Sequence of chain 16.F:
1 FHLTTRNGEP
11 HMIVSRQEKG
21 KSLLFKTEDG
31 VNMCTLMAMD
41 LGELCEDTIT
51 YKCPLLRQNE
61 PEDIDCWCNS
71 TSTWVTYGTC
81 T

Binding-site contacts:
Ligand atom O3 contacts residue NAG1 of chain 16.Z at 2.4 Å (h-bond).
Ligand atom C6 contacts residue NAG1 of chain 16.Z at 3.4 Å.
Ligand atom C6 contacts residue CYS45 of chain 16.F at 4.4 Å (hydrophobic).
Ligand atom O6 contacts residue CYS45 of chain 16.F at 3.4 Å (h-bond).
Ligand atom O4 contacts residue NAG1 of chain 16.Z at 1.6 Å.
Ligand atom O6 contacts residue ASN75 of chain 16.E at 3.8 Å.
Ligand atom N2 contacts residue ASN75 of chain 16.E at 3.0 Å (h-bond).
Ligand atom C4 contacts residue ASN75 of chain 16.E at 4.0 Å.
Ligand atom C4 contacts residue NAG1 of chain 16.Z at 2.9 Å.
Ligand atom O5 contacts residue THR48 of chain 16.F at 4.0 Å.
Ligand atom C5 contacts residue NAG1 of chain 16.Z at 3.7 Å.
Ligand atom C7 contacts residue ASN75 of chain 16.E at 2.8 Å.
Ligand atom O6 contacts residue GLU46 of chain 16.F at 3.8 Å.
Ligand atom O7 contacts residue MET126 of chain 16.E at 3.1 Å.
Ligand atom C1 contacts residue ASN75 of chain 16.E at 1.3 Å.
Ligand atom C8 contacts residue PHE98 of chain 16.E at 3.6 Å (hydrophobic).
Ligand atom C8 contacts residue MET126 of chain 16.E at 3.7 Å (hydrophobic).
Ligand atom O7 contacts residue ASN75 of chain 16.E at 3.2 Å (h-bond).
Ligand atom C6 contacts residue ASN75 of chain 16.E at 3.8 Å.
Ligand atom O5 contacts residue ASN75 of chain 16.E at 2.1 Å (h-bond).
Ligand atom O6 contacts residue NAG1 of chain 16.Z at 4.1 Å.
Ligand atom C3 contacts residue ASN75 of chain 16.E at 3.5 Å.
Ligand atom C3 contacts residue NAG1 of chain 16.Z at 3.3 Å.
Ligand atom C5 contacts residue ASN75 of chain 16.E at 3.2 Å.
Ligand atom C2 contacts residue ASN75 of chain 16.E at 2.6 Å.
Ligand atom C7 contacts residue MET126 of chain 16.E at 3.8 Å (hydrophobic).
Ligand atom O6 contacts residue THR48 of chain 16.F at 4.0 Å.
Ligand atom C8 contacts residue ASN75 of chain 16.E at 3.0 Å.
Ligand atom C6 contacts residue THR48 of chain 16.F at 4.4 Å.
Ligand atom C2 contacts residue NAG1 of chain 16.Z at 4.1 Å.

The protein below binds the small molecule below.
Small molecule (SMILES): CC(=O)N[C@@H]1[C@@H](O)[C@H](O)[C@@H](CO)O[C@H]1O

Sequence of chain 16.E:
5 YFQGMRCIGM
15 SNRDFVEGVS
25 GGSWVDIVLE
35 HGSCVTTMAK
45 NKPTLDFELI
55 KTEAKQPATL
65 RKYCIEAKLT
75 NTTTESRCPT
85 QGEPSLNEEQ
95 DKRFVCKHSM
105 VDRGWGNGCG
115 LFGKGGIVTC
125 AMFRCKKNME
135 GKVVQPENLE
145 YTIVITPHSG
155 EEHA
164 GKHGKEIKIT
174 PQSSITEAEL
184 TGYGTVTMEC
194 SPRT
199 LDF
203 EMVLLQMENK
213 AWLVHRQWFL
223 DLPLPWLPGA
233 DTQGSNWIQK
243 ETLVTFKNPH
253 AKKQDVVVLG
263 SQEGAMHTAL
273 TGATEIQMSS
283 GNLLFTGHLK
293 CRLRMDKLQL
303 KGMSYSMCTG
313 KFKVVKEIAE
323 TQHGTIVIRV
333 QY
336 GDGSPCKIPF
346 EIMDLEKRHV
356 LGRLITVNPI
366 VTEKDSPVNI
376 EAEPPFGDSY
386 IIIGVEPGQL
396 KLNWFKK